Sequence of chain 25.A:
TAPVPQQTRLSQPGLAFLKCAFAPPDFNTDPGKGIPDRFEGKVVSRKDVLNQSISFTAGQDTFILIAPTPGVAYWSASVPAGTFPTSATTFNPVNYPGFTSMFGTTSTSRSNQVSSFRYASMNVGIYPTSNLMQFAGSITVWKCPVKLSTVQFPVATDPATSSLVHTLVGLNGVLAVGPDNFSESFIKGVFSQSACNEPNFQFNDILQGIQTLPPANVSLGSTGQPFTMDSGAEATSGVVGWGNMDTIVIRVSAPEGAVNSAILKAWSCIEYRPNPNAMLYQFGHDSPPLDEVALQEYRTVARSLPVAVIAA

Binding-site contacts:
Ligand atom CD1 contacts residue THR349 of chain 25.A at 4.3 Å.
Ligand atom CG2 contacts residue PHE71 of chain 25.A at 4.0 Å (hydrophobic).

This small molecule binds to this protein.
Small molecule (SMILES): CC[C@H](C)[C@@H](C=O)NC(=O)[C@H](CO)NC(=O)[C@H](CCCCN)NC(=O)[C@@H](N)C(C)C